Sequence of chain 1.A:
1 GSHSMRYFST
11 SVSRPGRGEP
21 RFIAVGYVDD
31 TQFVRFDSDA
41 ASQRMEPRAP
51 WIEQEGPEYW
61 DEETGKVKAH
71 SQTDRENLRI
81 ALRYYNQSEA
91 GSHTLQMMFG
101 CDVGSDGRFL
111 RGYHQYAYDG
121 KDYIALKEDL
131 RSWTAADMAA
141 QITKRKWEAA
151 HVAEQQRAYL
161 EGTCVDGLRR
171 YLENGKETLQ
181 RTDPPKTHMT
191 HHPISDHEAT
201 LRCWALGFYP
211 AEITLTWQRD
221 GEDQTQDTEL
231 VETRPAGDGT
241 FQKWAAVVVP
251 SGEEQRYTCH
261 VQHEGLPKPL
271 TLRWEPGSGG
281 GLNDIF

The protein below binds the small molecule below.
Small molecule (SMILES): CC(C)C[C@H](NC(=O)[C@H](CS)NC(=O)[C@H](C)NC(=O)[C@H](CCCN=C(N)N)NC(=O)[C@@H](NC(=O)[C@H](Cc1ccccc1)NC(=O)CNC(=O)[C@H](Cc1ccc(O)cc1)NC(=O)[C@@H](N)C(C)C)C(C)C)C(=O)O

Binding-site contacts:
Ligand atom CG1 contacts residue HIS70 of chain 1.A at 3.1 Å.
Ligand atom CB contacts residue HIS70 of chain 1.A at 3.4 Å.
Ligand atom O contacts residue GLN155 of chain 1.A at 3.3 Å (h-bond).
Ligand atom CA contacts residue TYR159 of chain 1.A at 3.6 Å (hydrophobic).
Ligand atom N contacts residue SO41 of chain 1.I at 3.0 Å (h-bond).
Ligand atom N contacts residue GLU63 of chain 1.A at 2.9 Å (salt-bridge).
Ligand atom N contacts residue ASN77 of chain 1.A at 3.2 Å (h-bond).
Ligand atom N contacts residue TYR7 of chain 1.A at 3.0 Å (h-bond).
Ligand atom CA contacts residue GLU63 of chain 1.A at 3.5 Å.
Ligand atom N contacts residue TYR159 of chain 1.A at 3.3 Å (h-bond).
Ligand atom CG2 contacts residue THR163 of chain 1.A at 3.4 Å.
Ligand atom C contacts residue TYR7 of chain 1.A at 3.5 Å (hydrophobic).
Ligand atom O contacts residue TYR159 of chain 1.A at 3.5 Å.
Ligand atom CD2 contacts residue TYR7 of chain 1.A at 3.4 Å (hydrophobic).
Ligand atom O contacts residue SO41 of chain 1.I at 3.0 Å (h-bond).
Ligand atom O contacts residue GLN156 of chain 1.A at 3.2 Å (h-bond).
Ligand atom O contacts residue THR73 of chain 1.A at 3.6 Å (h-bond).
Ligand atom O contacts residue TYR84 of chain 1.A at 2.4 Å (h-bond).
Ligand atom O contacts residue TRP147 of chain 1.A at 2.9 Å (h-bond).
Ligand atom O contacts residue TYR7 of chain 1.A at 3.5 Å.
Ligand atom O contacts residue THR143 of chain 1.A at 2.3 Å (h-bond).
Ligand atom C contacts residue TYR159 of chain 1.A at 3.3 Å (hydrophobic).
Ligand atom C contacts residue THR143 of chain 1.A at 3.2 Å.
Ligand atom OH contacts residue HIS70 of chain 1.A at 2.5 Å (h-bond).
Ligand atom N contacts residue TYR7 of chain 1.A at 3.5 Å (h-bond).
Ligand atom C contacts residue TYR84 of chain 1.A at 3.0 Å (hydrophobic).
Ligand atom CA contacts residue ASN77 of chain 1.A at 3.5 Å.
Ligand atom OXT contacts residue LYS146 of chain 1.A at 3.1 Å (salt-bridge).
Ligand atom CA contacts residue TYR159 of chain 1.A at 3.4 Å (hydrophobic).
Ligand atom C contacts residue TYR159 of chain 1.A at 3.2 Å (hydrophobic).
Ligand atom CD1 contacts residue ASN77 of chain 1.A at 3.2 Å.
Ligand atom OXT contacts residue TYR84 of chain 1.A at 3.0 Å (h-bond).
Ligand atom CA contacts residue THR143 of chain 1.A at 3.6 Å.
Ligand atom O contacts residue LYS66 of chain 1.A at 3.3 Å.
Ligand atom CG1 contacts residue TYR116 of chain 1.A at 3.6 Å (hydrophobic).
Ligand atom O contacts residue TYR159 of chain 1.A at 2.1 Å (h-bond).
Ligand atom O contacts residue THR73 of chain 1.A at 2.7 Å.
Ligand atom N contacts residue TYR171 of chain 1.A at 2.8 Å (h-bond).
Ligand atom CB contacts residue GLU63 of chain 1.A at 3.2 Å.
Ligand atom CE2 contacts residue TYR7 of chain 1.A at 3.6 Å (hydrophobic).